Binding-site contacts:
Ligand atom C7 contacts residue GLU385 of chain 1.A at 3.8 Å.
Ligand atom C7 contacts residue ASN384 of chain 1.A at 3.5 Å.
Ligand atom N2 contacts residue ASN384 of chain 1.A at 2.9 Å (h-bond).
Ligand atom C1 contacts residue ASN384 of chain 1.A at 1.4 Å.
Ligand atom C4 contacts residue ASN384 of chain 1.A at 4.2 Å.
Ligand atom C2 contacts residue ASN384 of chain 1.A at 2.5 Å.
Ligand atom O7 contacts residue ASN384 of chain 1.A at 3.8 Å.
Ligand atom N2 contacts residue GLU385 of chain 1.A at 2.8 Å (salt-bridge).
Ligand atom C8 contacts residue ASN384 of chain 1.A at 3.9 Å.
Ligand atom C3 contacts residue ASN384 of chain 1.A at 3.8 Å.
Ligand atom C8 contacts residue GLU385 of chain 1.A at 3.4 Å.
Ligand atom C5 contacts residue ASN384 of chain 1.A at 3.6 Å.
Ligand atom C2 contacts residue GLU385 of chain 1.A at 3.5 Å.
Ligand atom C1 contacts residue GLU385 of chain 1.A at 3.6 Å.
Ligand atom O5 contacts residue ASN384 of chain 1.A at 2.3 Å (h-bond).
Ligand atom C3 contacts residue GLU385 of chain 1.A at 3.8 Å.

A small-molecule ligand and the protein it binds are described below.
Small molecule (SMILES): CC(=O)N[C@@H]1[C@@H](O)[C@H](O)[C@@H](CO)O[C@H]1O

Sequence of chain 1.A:
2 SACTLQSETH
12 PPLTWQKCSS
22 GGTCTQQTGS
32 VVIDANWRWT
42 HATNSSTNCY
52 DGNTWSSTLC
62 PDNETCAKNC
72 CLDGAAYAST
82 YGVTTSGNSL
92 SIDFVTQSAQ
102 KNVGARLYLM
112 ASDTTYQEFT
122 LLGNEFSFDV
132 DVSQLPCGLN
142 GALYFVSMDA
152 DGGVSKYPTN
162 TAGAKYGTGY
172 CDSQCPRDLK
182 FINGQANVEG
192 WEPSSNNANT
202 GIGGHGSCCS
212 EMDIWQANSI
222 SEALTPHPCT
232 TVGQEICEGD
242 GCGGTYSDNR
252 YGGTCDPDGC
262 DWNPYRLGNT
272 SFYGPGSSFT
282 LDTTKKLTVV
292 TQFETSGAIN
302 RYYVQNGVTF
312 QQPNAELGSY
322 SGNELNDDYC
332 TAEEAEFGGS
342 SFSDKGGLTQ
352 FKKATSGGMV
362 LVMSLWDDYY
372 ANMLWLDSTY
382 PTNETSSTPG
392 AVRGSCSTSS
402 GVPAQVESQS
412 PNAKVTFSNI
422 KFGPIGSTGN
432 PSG